The protein below binds the small molecule below.
Small molecule (SMILES): COCC(CCO[C@H]1CC[C@@]2(C)C(=CC[C@H]3[C@@H]4C[C@@H]5O[C@]6(CC[C@@H](C)CO6)[C@@H](C)[C@@H]5[C@@]4(C)CC[C@@H]32)C1)COC

Binding-site contacts:
Ligand atom C75 contacts residue ALA522 of chain 1.B at 3.8 Å (hydrophobic).
Ligand atom C03 contacts residue MET521 of chain 1.B at 4.3 Å (hydrophobic).
Ligand atom C09 contacts residue PHE319 of chain 1.B at 3.6 Å (hydrophobic).
Ligand atom C79 contacts residue PHE526 of chain 1.B at 4.3 Å (hydrophobic).
Ligand atom C77 contacts residue VAL525 of chain 1.B at 4.4 Å (hydrophobic).
Ligand atom C23 contacts residue TRP315 of chain 1.B at 4.4 Å (hydrophobic).
Ligand atom C74 contacts residue MET521 of chain 1.B at 3.2 Å (hydrophobic).
Ligand atom C81 contacts residue PHE526 of chain 1.B at 3.4 Å (hydrophobic).
Ligand atom C26 contacts residue ASN314 of chain 1.B at 3.6 Å.
Ligand atom O25 contacts residue TRP315 of chain 1.B at 4.3 Å.
Ligand atom C24 contacts residue TRP315 of chain 1.B at 3.7 Å (hydrophobic).
Ligand atom O20 contacts residue TRP318 of chain 1.B at 4.3 Å.
Ligand atom C76 contacts residue MET521 of chain 1.B at 4.0 Å (hydrophobic).
Ligand atom C81 contacts residue VAL525 of chain 1.B at 3.6 Å (hydrophobic).
Ligand atom C12 contacts residue PHE319 of chain 1.B at 3.6 Å (hydrophobic).
Ligand atom O20 contacts residue TRP315 of chain 1.B at 4.4 Å.
Ligand atom C18 contacts residue TRP315 of chain 1.B at 4.1 Å (hydrophobic).
Ligand atom C73 contacts residue MET521 of chain 1.B at 4.1 Å (hydrophobic).
Ligand atom C75 contacts residue LEU518 of chain 1.B at 3.9 Å (hydrophobic).
Ligand atom C01 contacts residue PHE319 of chain 1.B at 4.4 Å (hydrophobic).
Ligand atom C79 contacts residue ALA522 of chain 1.B at 4.2 Å (hydrophobic).
Ligand atom C18 contacts residue TRP318 of chain 1.B at 3.7 Å (hydrophobic).
Ligand atom O80 contacts residue ALA522 of chain 1.B at 4.1 Å.
Ligand atom O25 contacts residue TRP318 of chain 1.B at 3.4 Å.
Ligand atom C21 contacts residue TRP315 of chain 1.B at 3.3 Å (hydrophobic).
Ligand atom C26 contacts residue TRP315 of chain 1.B at 4.4 Å (hydrophobic).
Ligand atom C19 contacts residue TRP315 of chain 1.B at 4.2 Å (hydrophobic).
Ligand atom C78 contacts residue ALA522 of chain 1.B at 3.8 Å (hydrophobic).
Ligand atom C26 contacts residue TRP318 of chain 1.B at 3.6 Å (hydrophobic).
Ligand atom C10 contacts residue PHE319 of chain 1.B at 4.1 Å (hydrophobic).
Ligand atom C01 contacts residue MET521 of chain 1.B at 4.4 Å (hydrophobic).
Ligand atom C77 contacts residue ALA522 of chain 1.B at 3.7 Å (hydrophobic).
Ligand atom C18 contacts residue PHE319 of chain 1.B at 4.3 Å (hydrophobic).
Ligand atom C78 contacts residue PHE526 of chain 1.B at 4.0 Å (hydrophobic).
Ligand atom C19 contacts residue PHE319 of chain 1.B at 3.8 Å (hydrophobic).
Ligand atom C75 contacts residue MET521 of chain 1.B at 3.0 Å (hydrophobic).
Ligand atom C22 contacts residue TRP315 of chain 1.B at 3.8 Å (hydrophobic).
Ligand atom C17 contacts residue TRP315 of chain 1.B at 4.2 Å (hydrophobic).
Ligand atom C10 contacts residue LEU518 of chain 1.B at 3.8 Å (hydrophobic).
Ligand atom C77 contacts residue MET521 of chain 1.B at 4.1 Å (hydrophobic).

Sequence of chain 1.B:
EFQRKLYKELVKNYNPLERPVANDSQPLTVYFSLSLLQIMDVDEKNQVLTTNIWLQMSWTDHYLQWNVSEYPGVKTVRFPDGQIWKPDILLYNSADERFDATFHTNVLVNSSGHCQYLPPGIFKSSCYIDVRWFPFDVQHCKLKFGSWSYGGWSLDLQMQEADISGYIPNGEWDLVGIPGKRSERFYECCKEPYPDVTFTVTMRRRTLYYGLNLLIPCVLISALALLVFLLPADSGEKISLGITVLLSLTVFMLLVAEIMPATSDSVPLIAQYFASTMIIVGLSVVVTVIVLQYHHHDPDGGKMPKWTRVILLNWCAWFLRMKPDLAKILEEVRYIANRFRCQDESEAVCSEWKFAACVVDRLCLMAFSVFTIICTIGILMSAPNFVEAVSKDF